Binding-site contacts:
Ligand atom C8 contacts residue MET126 of chain 6.E at 3.7 Å (hydrophobic).
Ligand atom C8 contacts residue PHE98 of chain 6.E at 3.6 Å (hydrophobic).
Ligand atom C3 contacts residue ASN75 of chain 6.E at 3.5 Å.
Ligand atom O7 contacts residue ASN75 of chain 6.E at 3.2 Å (h-bond).
Ligand atom O6 contacts residue ASN75 of chain 6.E at 3.8 Å.
Ligand atom C4 contacts residue ASN75 of chain 6.E at 4.0 Å.
Ligand atom O5 contacts residue THR48 of chain 6.F at 4.0 Å.
Ligand atom C7 contacts residue ASN75 of chain 6.E at 2.8 Å.
Ligand atom C2 contacts residue NAG1 of chain 6.Z at 4.1 Å.
Ligand atom C3 contacts residue NAG1 of chain 6.Z at 3.3 Å.
Ligand atom O5 contacts residue ASN75 of chain 6.E at 2.1 Å (h-bond).
Ligand atom O6 contacts residue NAG1 of chain 6.Z at 4.1 Å.
Ligand atom O6 contacts residue GLU46 of chain 6.F at 3.8 Å.
Ligand atom O4 contacts residue NAG1 of chain 6.Z at 1.6 Å.
Ligand atom O3 contacts residue NAG1 of chain 6.Z at 2.4 Å (h-bond).
Ligand atom C7 contacts residue MET126 of chain 6.E at 3.8 Å (hydrophobic).
Ligand atom O6 contacts residue CYS45 of chain 6.F at 3.4 Å (h-bond).
Ligand atom C6 contacts residue NAG1 of chain 6.Z at 3.4 Å.
Ligand atom C2 contacts residue ASN75 of chain 6.E at 2.6 Å.
Ligand atom C6 contacts residue ASN75 of chain 6.E at 3.8 Å.
Ligand atom C1 contacts residue ASN75 of chain 6.E at 1.3 Å.
Ligand atom O6 contacts residue THR48 of chain 6.F at 4.0 Å.
Ligand atom O7 contacts residue MET126 of chain 6.E at 3.1 Å.
Ligand atom C5 contacts residue NAG1 of chain 6.Z at 3.7 Å.
Ligand atom C4 contacts residue NAG1 of chain 6.Z at 2.9 Å.
Ligand atom C6 contacts residue THR48 of chain 6.F at 4.4 Å.
Ligand atom C5 contacts residue ASN75 of chain 6.E at 3.2 Å.
Ligand atom N2 contacts residue ASN75 of chain 6.E at 3.0 Å (h-bond).
Ligand atom C6 contacts residue CYS45 of chain 6.F at 4.4 Å (hydrophobic).
Ligand atom C8 contacts residue ASN75 of chain 6.E at 3.0 Å.

This small molecule binds to this protein.
Small molecule (SMILES): CC(=O)N[C@@H]1[C@@H](O)[C@H](O)[C@@H](CO)O[C@H]1O

Sequence of chain 6.F:
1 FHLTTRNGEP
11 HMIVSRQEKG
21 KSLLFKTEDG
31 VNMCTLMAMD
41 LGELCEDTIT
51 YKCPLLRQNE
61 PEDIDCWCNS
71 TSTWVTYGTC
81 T

Sequence of chain 6.E:
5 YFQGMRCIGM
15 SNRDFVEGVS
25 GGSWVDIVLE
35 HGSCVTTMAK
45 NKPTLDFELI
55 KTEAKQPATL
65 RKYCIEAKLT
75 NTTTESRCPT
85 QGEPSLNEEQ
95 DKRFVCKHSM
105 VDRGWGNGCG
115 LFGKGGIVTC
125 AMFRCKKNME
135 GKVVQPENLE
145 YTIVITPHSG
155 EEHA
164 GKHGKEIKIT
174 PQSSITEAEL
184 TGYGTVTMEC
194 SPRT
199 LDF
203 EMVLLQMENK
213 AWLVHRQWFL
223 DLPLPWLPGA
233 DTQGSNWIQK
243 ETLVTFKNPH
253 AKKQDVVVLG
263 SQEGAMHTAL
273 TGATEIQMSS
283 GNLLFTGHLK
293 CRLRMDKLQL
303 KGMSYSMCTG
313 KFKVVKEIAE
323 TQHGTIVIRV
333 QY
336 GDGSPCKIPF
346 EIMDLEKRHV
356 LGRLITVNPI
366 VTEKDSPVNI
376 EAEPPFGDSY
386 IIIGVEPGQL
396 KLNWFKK